This small molecule binds to this protein.
Small molecule (SMILES): CC(=O)N[C@H]1[C@@H](O[C@H]2[C@H](O)[C@@H](NC(C)=O)CO[C@@H]2CO)O[C@H](CO)[C@@H](O)[C@@H]1O

Sequence of chain 1.D:
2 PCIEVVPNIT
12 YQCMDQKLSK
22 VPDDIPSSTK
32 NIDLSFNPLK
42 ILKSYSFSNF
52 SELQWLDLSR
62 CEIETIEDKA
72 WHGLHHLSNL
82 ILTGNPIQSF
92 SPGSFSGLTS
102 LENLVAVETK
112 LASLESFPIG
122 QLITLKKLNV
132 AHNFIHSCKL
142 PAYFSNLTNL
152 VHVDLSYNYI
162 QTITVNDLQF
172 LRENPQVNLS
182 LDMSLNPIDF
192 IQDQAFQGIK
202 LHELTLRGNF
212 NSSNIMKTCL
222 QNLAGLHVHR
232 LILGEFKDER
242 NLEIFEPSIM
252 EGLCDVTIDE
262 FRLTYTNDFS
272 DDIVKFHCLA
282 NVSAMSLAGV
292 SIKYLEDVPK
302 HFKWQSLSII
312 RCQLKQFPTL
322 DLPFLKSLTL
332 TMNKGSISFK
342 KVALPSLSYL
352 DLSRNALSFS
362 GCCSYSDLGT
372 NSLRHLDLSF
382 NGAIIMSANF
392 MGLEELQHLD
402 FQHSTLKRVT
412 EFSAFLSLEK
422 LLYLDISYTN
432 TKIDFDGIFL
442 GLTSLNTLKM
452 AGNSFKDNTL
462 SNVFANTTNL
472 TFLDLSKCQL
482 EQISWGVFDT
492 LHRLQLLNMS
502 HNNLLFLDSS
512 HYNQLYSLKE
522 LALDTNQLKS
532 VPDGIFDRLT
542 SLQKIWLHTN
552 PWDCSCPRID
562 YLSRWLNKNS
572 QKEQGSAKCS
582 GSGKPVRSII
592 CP

Binding-site contacts:
Ligand atom O5 contacts residue SER477 of chain 1.D at 3.4 Å.
Ligand atom C1 contacts residue ASN499 of chain 1.D at 1.5 Å.
Ligand atom C5 contacts residue SER477 of chain 1.D at 4.3 Å.
Ligand atom C6 contacts residue SER501 of chain 1.D at 4.1 Å.
Ligand atom C8 contacts residue LEU497 of chain 1.D at 4.1 Å (hydrophobic).
Ligand atom O7 contacts residue ASN499 of chain 1.D at 4.3 Å.
Ligand atom N2 contacts residue ASN499 of chain 1.D at 2.9 Å (h-bond).
Ligand atom O7 contacts residue ALA523 of chain 1.D at 4.3 Å.
Ligand atom C7 contacts residue ASN499 of chain 1.D at 3.5 Å.
Ligand atom O6 contacts residue LYS478 of chain 1.D at 3.5 Å (salt-bridge).
Ligand atom O6 contacts residue HIS502 of chain 1.D at 3.7 Å.
Ligand atom C5 contacts residue SER501 of chain 1.D at 3.6 Å.
Ligand atom C8 contacts residue ASN499 of chain 1.D at 3.8 Å.
Ligand atom C3 contacts residue ASN499 of chain 1.D at 3.8 Å.
Ligand atom C1 contacts residue SER477 of chain 1.D at 4.3 Å.
Ligand atom O7 contacts residue TRP547 of chain 1.D at 3.4 Å.
Ligand atom C5 contacts residue ASN499 of chain 1.D at 3.7 Å.
Ligand atom C1 contacts residue ALA523 of chain 1.D at 4.4 Å (hydrophobic).
Ligand atom O5 contacts residue SER501 of chain 1.D at 3.1 Å (h-bond).
Ligand atom N2 contacts residue ALA523 of chain 1.D at 4.2 Å.
Ligand atom C1 contacts residue SER501 of chain 1.D at 3.3 Å.
Ligand atom O6 contacts residue SER477 of chain 1.D at 3.3 Å (h-bond).
Ligand atom C6 contacts residue SER477 of chain 1.D at 3.9 Å.
Ligand atom O5 contacts residue ASN499 of chain 1.D at 2.4 Å (h-bond).
Ligand atom C5 contacts residue HIS502 of chain 1.D at 3.8 Å.
Ligand atom C4 contacts residue ASN499 of chain 1.D at 4.2 Å.
Ligand atom C2 contacts residue ASN499 of chain 1.D at 2.4 Å.
Ligand atom C6 contacts residue HIS502 of chain 1.D at 3.4 Å.
Ligand atom O5 contacts residue HIS502 of chain 1.D at 4.4 Å.
Ligand atom C6 contacts residue LYS478 of chain 1.D at 3.2 Å.